The small molecule below binds the protein below.
Small molecule (SMILES): CC(=O)N[C@H]1[C@H](O[C@H]2[C@H](O)[C@@H](NC(C)=O)CO[C@@H]2CO)O[C@H](CO)[C@@H](O)[C@@H]1O

Sequence of chain 1.E:
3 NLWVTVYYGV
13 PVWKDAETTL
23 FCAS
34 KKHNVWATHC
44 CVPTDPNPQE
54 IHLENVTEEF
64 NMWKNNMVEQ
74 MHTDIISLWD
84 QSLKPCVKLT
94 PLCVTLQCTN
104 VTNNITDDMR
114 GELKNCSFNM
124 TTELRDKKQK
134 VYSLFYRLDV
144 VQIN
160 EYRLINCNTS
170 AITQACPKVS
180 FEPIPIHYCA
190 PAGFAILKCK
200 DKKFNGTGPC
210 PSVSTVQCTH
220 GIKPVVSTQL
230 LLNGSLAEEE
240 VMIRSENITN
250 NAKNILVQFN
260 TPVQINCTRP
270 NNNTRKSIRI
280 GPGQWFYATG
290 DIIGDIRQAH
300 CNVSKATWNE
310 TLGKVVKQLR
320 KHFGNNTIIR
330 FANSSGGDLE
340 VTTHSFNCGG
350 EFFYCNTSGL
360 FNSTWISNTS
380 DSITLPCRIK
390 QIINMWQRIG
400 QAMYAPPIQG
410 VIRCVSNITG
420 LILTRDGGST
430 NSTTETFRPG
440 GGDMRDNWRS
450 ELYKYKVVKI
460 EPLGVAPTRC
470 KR

Sequence of chain 1.F:
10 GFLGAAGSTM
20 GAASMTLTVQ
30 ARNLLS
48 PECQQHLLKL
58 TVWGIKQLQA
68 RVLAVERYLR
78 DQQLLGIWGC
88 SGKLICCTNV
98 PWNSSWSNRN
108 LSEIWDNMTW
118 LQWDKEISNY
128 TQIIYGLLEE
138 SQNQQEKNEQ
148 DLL

Binding-site contacts:
Ligand atom O7 contacts residue GLU57 of chain 1.E at 3.9 Å.
Ligand atom C7 contacts residue ASN58 of chain 1.E at 3.9 Å.
Ligand atom C2 contacts residue ASN58 of chain 1.E at 2.5 Å.
Ligand atom C7 contacts residue GLU57 of chain 1.E at 3.6 Å.
Ligand atom C8 contacts residue SER17 of chain 1.F at 3.4 Å.
Ligand atom C8 contacts residue GLU57 of chain 1.E at 3.7 Å.
Ligand atom C2 contacts residue GLY16 of chain 1.F at 3.7 Å.
Ligand atom C8 contacts residue GLY16 of chain 1.F at 3.5 Å.
Ligand atom C7 contacts residue SER17 of chain 1.F at 3.9 Å.
Ligand atom O5 contacts residue ASN58 of chain 1.E at 2.4 Å (h-bond).
Ligand atom C4 contacts residue ASN58 of chain 1.E at 4.3 Å.
Ligand atom C1 contacts residue ASN58 of chain 1.E at 1.5 Å.
Ligand atom C2 contacts residue GLU57 of chain 1.E at 4.4 Å.
Ligand atom N2 contacts residue ASN58 of chain 1.E at 2.8 Å (h-bond).
Ligand atom N2 contacts residue SER17 of chain 1.F at 4.0 Å.
Ligand atom N2 contacts residue GLU57 of chain 1.E at 3.8 Å.
Ligand atom C1 contacts residue GLU57 of chain 1.E at 3.9 Å.
Ligand atom C8 contacts residue GLY13 of chain 1.F at 3.5 Å.
Ligand atom N2 contacts residue GLY16 of chain 1.F at 3.1 Å (h-bond).
Ligand atom C5 contacts residue ASN58 of chain 1.E at 3.7 Å.
Ligand atom O6 contacts residue ASN58 of chain 1.E at 4.4 Å.
Ligand atom C3 contacts residue ASN58 of chain 1.E at 3.8 Å.
Ligand atom C7 contacts residue GLY16 of chain 1.F at 3.9 Å.
Ligand atom O7 contacts residue SER17 of chain 1.F at 4.2 Å.
Ligand atom C1 contacts residue GLY16 of chain 1.F at 4.5 Å.